A protein and the small-molecule ligand that binds it are described below.
Small molecule (SMILES): CC(=O)N[C@H]1[C@H](O[C@H]2[C@H](O)[C@@H](NC(C)=O)CO[C@@H]2CO)O[C@H](CO)[C@@H](O)[C@@H]1O

Sequence of chain 6.A:
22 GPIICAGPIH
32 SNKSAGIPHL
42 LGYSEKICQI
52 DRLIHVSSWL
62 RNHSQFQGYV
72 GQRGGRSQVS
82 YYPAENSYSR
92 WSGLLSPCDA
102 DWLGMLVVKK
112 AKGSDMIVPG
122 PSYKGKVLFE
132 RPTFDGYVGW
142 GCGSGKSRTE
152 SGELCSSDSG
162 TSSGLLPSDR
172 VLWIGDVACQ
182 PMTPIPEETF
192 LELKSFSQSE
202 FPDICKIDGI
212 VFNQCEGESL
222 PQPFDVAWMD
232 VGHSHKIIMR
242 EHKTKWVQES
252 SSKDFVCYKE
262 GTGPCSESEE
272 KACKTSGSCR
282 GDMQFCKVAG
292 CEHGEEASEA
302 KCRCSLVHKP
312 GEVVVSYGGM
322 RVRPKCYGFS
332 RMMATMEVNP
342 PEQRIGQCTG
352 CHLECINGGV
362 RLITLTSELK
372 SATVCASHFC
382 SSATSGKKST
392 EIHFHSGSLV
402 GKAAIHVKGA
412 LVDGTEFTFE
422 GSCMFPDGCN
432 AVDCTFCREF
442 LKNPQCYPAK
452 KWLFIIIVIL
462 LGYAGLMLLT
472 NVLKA

Binding-site contacts:
Ligand atom O6 contacts residue ALA36 of chain 6.A at 4.3 Å.
Ligand atom C7 contacts residue ASN33 of chain 6.A at 3.5 Å.
Ligand atom O7 contacts residue ASN33 of chain 6.A at 2.9 Å (h-bond).
Ligand atom N2 contacts residue ASN33 of chain 6.A at 3.6 Å.
Ligand atom C2 contacts residue ASN33 of chain 6.A at 3.3 Å.
Ligand atom C1 contacts residue SER35 of chain 6.A at 3.7 Å.
Ligand atom O3 contacts residue ASN33 of chain 6.A at 3.9 Å.
Ligand atom C3 contacts residue ASN33 of chain 6.A at 4.1 Å.
Ligand atom O5 contacts residue SER35 of chain 6.A at 3.4 Å (h-bond).
Ligand atom C1 contacts residue ASN33 of chain 6.A at 4.3 Å.
Ligand atom O7 contacts residue SER35 of chain 6.A at 4.3 Å.